Binding-site contacts:
Ligand atom C2 contacts residue ASP94 of chain 4.A at 4.1 Å.
Ligand atom C1 contacts residue SER247 of chain 4.A at 4.0 Å.
Ligand atom O2 contacts residue ARG168 of chain 4.A at 2.8 Å (salt-bridge).
Ligand atom O1 contacts residue ASP94 of chain 4.A at 3.1 Å (salt-bridge).
Ligand atom C2 contacts residue ARG168 of chain 4.A at 3.7 Å.
Ligand atom O4 contacts residue MN1 of chain 4.C at 4.4 Å.
Ligand atom C2 contacts residue HIS121 of chain 4.A at 4.3 Å.
Ligand atom C2 contacts residue SER247 of chain 4.A at 3.7 Å.
Ligand atom O3 contacts residue THR52 of chain 4.A at 2.5 Å (h-bond).
Ligand atom C2 contacts residue MN1 of chain 4.C at 3.0 Å.
Ligand atom C1 contacts residue GLY53 of chain 4.A at 3.7 Å.
Ligand atom O1 contacts residue ASP65 of chain 4.A at 4.2 Å.
Ligand atom O4 contacts residue ARG168 of chain 4.A at 4.0 Å.
Ligand atom O3 contacts residue TYR50 of chain 4.A at 3.8 Å.
Ligand atom O1 contacts residue GLY53 of chain 4.A at 3.0 Å (h-bond).
Ligand atom O1 contacts residue TYR50 of chain 4.A at 4.0 Å.
Ligand atom O2 contacts residue TYR50 of chain 4.A at 3.5 Å (h-bond).
Ligand atom O4 contacts residue TYR50 of chain 4.A at 3.2 Å (h-bond).
Ligand atom O1 contacts residue MN1 of chain 4.C at 2.3 Å.
Ligand atom C1 contacts residue THR52 of chain 4.A at 3.3 Å.
Ligand atom O2 contacts residue MN1 of chain 4.C at 2.4 Å.
Ligand atom O1 contacts residue THR52 of chain 4.A at 3.3 Å (h-bond).
Ligand atom O3 contacts residue SER247 of chain 4.A at 3.3 Å (h-bond).
Ligand atom O2 contacts residue HIS121 of chain 4.A at 3.6 Å.
Ligand atom O3 contacts residue ALA54 of chain 4.A at 4.1 Å.
Ligand atom O4 contacts residue HIS121 of chain 4.A at 4.5 Å.
Ligand atom O4 contacts residue SER247 of chain 4.A at 2.6 Å (h-bond).
Ligand atom C1 contacts residue ALA54 of chain 4.A at 3.9 Å (hydrophobic).
Ligand atom C1 contacts residue MN1 of chain 4.C at 3.0 Å.
Ligand atom O2 contacts residue ASP94 of chain 4.A at 3.6 Å.
Ligand atom C2 contacts residue TYR50 of chain 4.A at 3.0 Å (hydrophobic).
Ligand atom C1 contacts residue TYR50 of chain 4.A at 3.4 Å (hydrophobic).
Ligand atom O3 contacts residue MN1 of chain 4.C at 4.4 Å.
Ligand atom O4 contacts residue ASN221 of chain 4.A at 3.4 Å (h-bond).
Ligand atom O1 contacts residue ALA54 of chain 4.A at 2.9 Å (h-bond).
Ligand atom O3 contacts residue GLY53 of chain 4.A at 4.0 Å.
Ligand atom O3 contacts residue PHE248 of chain 4.A at 4.4 Å.
Ligand atom C1 contacts residue ASP94 of chain 4.A at 3.9 Å.

This small molecule binds to this protein.
Small molecule (SMILES): O=C([O-])C(=O)[O-]

Sequence of chain 4.A:
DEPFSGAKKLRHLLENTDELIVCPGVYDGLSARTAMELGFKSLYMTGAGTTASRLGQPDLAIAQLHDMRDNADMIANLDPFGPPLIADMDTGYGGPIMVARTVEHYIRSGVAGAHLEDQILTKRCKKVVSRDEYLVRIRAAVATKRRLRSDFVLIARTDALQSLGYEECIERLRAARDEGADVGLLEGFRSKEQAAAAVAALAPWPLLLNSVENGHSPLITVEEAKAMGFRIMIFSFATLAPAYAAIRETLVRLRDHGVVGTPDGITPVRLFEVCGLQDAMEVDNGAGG